Sequence of chain 1.A:
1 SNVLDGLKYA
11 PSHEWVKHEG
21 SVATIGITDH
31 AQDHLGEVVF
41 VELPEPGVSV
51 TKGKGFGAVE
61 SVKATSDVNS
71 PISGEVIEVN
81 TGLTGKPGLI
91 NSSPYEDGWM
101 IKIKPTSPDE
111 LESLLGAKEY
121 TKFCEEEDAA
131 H

Binding-site contacts:
Ligand atom C6 contacts residue HIS34 of chain 1.A at 3.7 Å.
Ligand atom C8 contacts residue HIS13 of chain 1.A at 4.0 Å.
Ligand atom C4 contacts residue LEU35 of chain 1.A at 3.8 Å (hydrophobic).
Ligand atom S8 contacts residue HIS34 of chain 1.A at 4.0 Å.
Ligand atom C8 contacts residue HIS34 of chain 1.A at 4.0 Å.
Ligand atom C8 contacts residue GLU127 of chain 1.A at 4.3 Å.
Ligand atom C1 contacts residue HIS34 of chain 1.A at 3.9 Å.
Ligand atom C4 contacts residue HIS34 of chain 1.A at 4.0 Å.
Ligand atom C3 contacts residue LYS63 of chain 1.A at 3.7 Å.
Ligand atom C5 contacts residue LEU35 of chain 1.A at 3.5 Å (hydrophobic).
Ligand atom O1 contacts residue ALA64 of chain 1.A at 4.4 Å.
Ligand atom C8 contacts residue HIS30 of chain 1.A at 3.8 Å.
Ligand atom O1 contacts residue SER61 of chain 1.A at 3.9 Å.
Ligand atom C4 contacts residue LYS63 of chain 1.A at 4.0 Å.
Ligand atom C3 contacts residue LEU35 of chain 1.A at 4.0 Å (hydrophobic).
Ligand atom C2 contacts residue LYS63 of chain 1.A at 2.5 Å.
Ligand atom C1 contacts residue LYS63 of chain 1.A at 1.4 Å.
Ligand atom O1 contacts residue LYS63 of chain 1.A at 2.3 Å (salt-bridge).
Ligand atom C6 contacts residue ALA31 of chain 1.A at 4.4 Å (hydrophobic).
Ligand atom S6 contacts residue HIS13 of chain 1.A at 3.8 Å.
Ligand atom S6 contacts residue ALA31 of chain 1.A at 4.1 Å.
Ligand atom O1 contacts residue HIS34 of chain 1.A at 4.0 Å.
Ligand atom S8 contacts residue HIS30 of chain 1.A at 4.1 Å.
Ligand atom C5 contacts residue HIS34 of chain 1.A at 4.5 Å.
Ligand atom S8 contacts residue GLU127 of chain 1.A at 3.6 Å.
Ligand atom C1 contacts residue LEU35 of chain 1.A at 4.4 Å (hydrophobic).
Ligand atom C7 contacts residue HIS34 of chain 1.A at 4.0 Å.
Ligand atom O1 contacts residue LEU35 of chain 1.A at 3.6 Å.

This small molecule binds to this protein.
Small molecule (SMILES): O=C(O)CCCC[C@@H](S)CCS